The small molecule below binds the protein below.
Small molecule (SMILES): CC(=O)N[C@@H]1[C@@H](O)[C@H](O)[C@@H](CO)O[C@H]1O

Sequence of chain 1.M:
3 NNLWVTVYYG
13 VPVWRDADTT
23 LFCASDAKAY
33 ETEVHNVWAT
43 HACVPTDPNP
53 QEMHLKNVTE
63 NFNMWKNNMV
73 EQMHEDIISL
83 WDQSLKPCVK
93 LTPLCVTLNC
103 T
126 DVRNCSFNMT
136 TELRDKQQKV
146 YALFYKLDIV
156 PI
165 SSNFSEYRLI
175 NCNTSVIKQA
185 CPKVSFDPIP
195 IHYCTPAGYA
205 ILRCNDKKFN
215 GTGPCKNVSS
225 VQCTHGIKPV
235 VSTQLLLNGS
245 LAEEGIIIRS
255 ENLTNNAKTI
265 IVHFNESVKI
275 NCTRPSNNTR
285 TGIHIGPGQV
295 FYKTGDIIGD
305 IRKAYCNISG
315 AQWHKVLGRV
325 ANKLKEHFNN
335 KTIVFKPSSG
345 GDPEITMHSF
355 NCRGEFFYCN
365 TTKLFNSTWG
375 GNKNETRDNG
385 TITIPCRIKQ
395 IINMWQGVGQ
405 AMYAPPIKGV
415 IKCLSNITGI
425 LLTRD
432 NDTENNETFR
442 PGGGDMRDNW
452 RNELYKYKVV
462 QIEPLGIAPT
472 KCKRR

Sequence of chain 1.N:
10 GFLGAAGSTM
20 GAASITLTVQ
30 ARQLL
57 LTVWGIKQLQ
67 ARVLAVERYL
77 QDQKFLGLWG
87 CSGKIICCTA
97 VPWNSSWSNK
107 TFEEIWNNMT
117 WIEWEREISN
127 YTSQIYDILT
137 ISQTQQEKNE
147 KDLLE

Binding-site contacts:
Ligand atom C8 contacts residue SER17 of chain 1.N at 3.7 Å.
Ligand atom C4 contacts residue ASN59 of chain 1.M at 4.2 Å.
Ligand atom O7 contacts residue SER17 of chain 1.N at 3.9 Å.
Ligand atom C1 contacts residue ASN59 of chain 1.M at 1.4 Å.
Ligand atom C5 contacts residue ASN59 of chain 1.M at 3.7 Å.
Ligand atom C3 contacts residue ASN59 of chain 1.M at 3.8 Å.
Ligand atom C8 contacts residue ASN59 of chain 1.M at 4.3 Å.
Ligand atom C6 contacts residue ASN59 of chain 1.M at 4.5 Å.
Ligand atom O7 contacts residue GLY16 of chain 1.N at 4.1 Å.
Ligand atom O7 contacts residue ASN59 of chain 1.M at 2.9 Å (h-bond).
Ligand atom O6 contacts residue ASN59 of chain 1.M at 4.2 Å.
Ligand atom O5 contacts residue ASN59 of chain 1.M at 2.4 Å (h-bond).
Ligand atom N2 contacts residue ASN59 of chain 1.M at 2.9 Å (h-bond).
Ligand atom C7 contacts residue ASN59 of chain 1.M at 3.1 Å.
Ligand atom C7 contacts residue SER17 of chain 1.N at 4.5 Å.
Ligand atom C2 contacts residue ASN59 of chain 1.M at 2.5 Å.